Sequence of chain 3.B:
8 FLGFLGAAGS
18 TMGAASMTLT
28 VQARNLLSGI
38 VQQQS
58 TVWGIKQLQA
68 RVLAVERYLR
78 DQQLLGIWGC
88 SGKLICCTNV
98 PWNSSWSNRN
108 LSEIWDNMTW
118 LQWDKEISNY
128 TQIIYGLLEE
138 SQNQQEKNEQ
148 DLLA

Binding-site contacts:
Ligand atom C2 contacts residue ASP57 of chain 3.C at 3.3 Å.
Ligand atom O5 contacts residue ARG110 of chain 3.C at 2.8 Å (salt-bridge).
Ligand atom C7 contacts residue SER17 of chain 3.B at 3.5 Å.
Ligand atom O4 contacts residue ASP57 of chain 3.C at 2.2 Å (salt-bridge).
Ligand atom C7 contacts residue PHE31 of chain 3.C at 3.3 Å (hydrophobic).
Ligand atom C1 contacts residue ASN58 of chain 3.A at 1.4 Å.
Ligand atom O2 contacts residue THR115 of chain 3.C at 3.4 Å.
Ligand atom C2 contacts residue ASN58 of chain 3.A at 2.5 Å.
Ligand atom C4 contacts residue ASP57 of chain 3.C at 3.2 Å.
Ligand atom O3 contacts residue ASP57 of chain 3.C at 3.1 Å (salt-bridge).
Ligand atom C3 contacts residue HIS95 of chain 3.D at 3.4 Å.
Ligand atom N2 contacts residue ASN58 of chain 3.A at 3.0 Å (h-bond).
Ligand atom O7 contacts residue PHE31 of chain 3.C at 2.9 Å (h-bond).
Ligand atom C8 contacts residue ARG110 of chain 3.C at 3.4 Å.
Ligand atom O5 contacts residue ASN58 of chain 3.A at 2.3 Å (h-bond).
Ligand atom O6 contacts residue HIS95 of chain 3.D at 3.4 Å.
Ligand atom O6 contacts residue ARG110 of chain 3.C at 2.4 Å (salt-bridge).
Ligand atom C6 contacts residue ASP111 of chain 3.C at 3.4 Å.
Ligand atom O7 contacts residue SER17 of chain 3.B at 2.8 Å (h-bond).
Ligand atom C3 contacts residue ASP57 of chain 3.C at 3.1 Å.
Ligand atom C6 contacts residue PHE31 of chain 3.C at 3.4 Å (hydrophobic).
Ligand atom O5 contacts residue ASN96 of chain 3.D at 2.9 Å (h-bond).
Ligand atom C8 contacts residue PHE31 of chain 3.C at 3.1 Å (hydrophobic).
Ligand atom C4 contacts residue HIS95 of chain 3.D at 3.1 Å.
Ligand atom O7 contacts residue ASN58 of chain 3.A at 2.9 Å (h-bond).
Ligand atom O4 contacts residue THR115 of chain 3.C at 3.4 Å.
Ligand atom O3 contacts residue HIS95 of chain 3.D at 3.1 Å (h-bond).
Ligand atom C5 contacts residue ARG110 of chain 3.C at 3.2 Å.
Ligand atom O6 contacts residue ASP111 of chain 3.C at 2.6 Å (salt-bridge).
Ligand atom C7 contacts residue HIS33 of chain 3.C at 3.0 Å.
Ligand atom O3 contacts residue HIS33 of chain 3.C at 3.1 Å (h-bond).
Ligand atom C1 contacts residue ASP57 of chain 3.C at 3.1 Å.
Ligand atom O2 contacts residue GLY112 of chain 3.C at 3.4 Å (h-bond).
Ligand atom O6 contacts residue PHE31 of chain 3.C at 3.0 Å (h-bond).
Ligand atom O2 contacts residue HIS95 of chain 3.D at 2.7 Å (h-bond).
Ligand atom C6 contacts residue ASN96 of chain 3.D at 3.2 Å.
Ligand atom N2 contacts residue HIS33 of chain 3.C at 3.2 Å (h-bond).
Ligand atom C7 contacts residue ASN58 of chain 3.A at 3.1 Å.
Ligand atom O7 contacts residue HIS33 of chain 3.C at 3.0 Å (h-bond).
Ligand atom O6 contacts residue ASN96 of chain 3.D at 3.2 Å (h-bond).

This protein binds this small molecule.
Small molecule (SMILES): CC(=O)N[C@H]1[C@H](O[C@H]2[C@H](O)[C@@H](NC(C)=O)CO[C@@H]2CO)O[C@H](CO)[C@@H](O[C@@H]2O[C@H](CO[C@H]3O[C@H](CO[C@H]4O[C@H](CO)[C@@H](O)[C@H](O)[C@@H]4O)[C@@H](O)[C@H](O[C@H]4O[C@H](CO)[C@@H](O)[C@H](O)[C@@H]4O)[C@@H]3O)[C@@H](O)[C@H](O[C@H]3O[C@H](CO)[C@@H](O)[C@H](O)[C@@H]3O)[C@@H]2O)[C@@H]1O

Sequence of chain 3.A:
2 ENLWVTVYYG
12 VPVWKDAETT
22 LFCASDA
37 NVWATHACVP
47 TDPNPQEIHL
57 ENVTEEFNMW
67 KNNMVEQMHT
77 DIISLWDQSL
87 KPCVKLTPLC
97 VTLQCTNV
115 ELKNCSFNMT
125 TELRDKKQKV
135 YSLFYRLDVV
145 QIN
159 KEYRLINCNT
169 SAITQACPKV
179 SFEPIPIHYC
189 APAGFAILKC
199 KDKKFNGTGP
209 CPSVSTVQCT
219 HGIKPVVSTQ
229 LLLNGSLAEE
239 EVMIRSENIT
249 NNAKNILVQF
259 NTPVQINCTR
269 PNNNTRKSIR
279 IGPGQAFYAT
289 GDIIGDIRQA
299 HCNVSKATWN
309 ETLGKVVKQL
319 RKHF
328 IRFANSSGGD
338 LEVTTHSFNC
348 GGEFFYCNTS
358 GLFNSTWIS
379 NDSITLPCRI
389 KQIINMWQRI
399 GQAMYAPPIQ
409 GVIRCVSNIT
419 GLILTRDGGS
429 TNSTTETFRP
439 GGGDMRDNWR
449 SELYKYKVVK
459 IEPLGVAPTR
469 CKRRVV

Sequence of chain 3.C:
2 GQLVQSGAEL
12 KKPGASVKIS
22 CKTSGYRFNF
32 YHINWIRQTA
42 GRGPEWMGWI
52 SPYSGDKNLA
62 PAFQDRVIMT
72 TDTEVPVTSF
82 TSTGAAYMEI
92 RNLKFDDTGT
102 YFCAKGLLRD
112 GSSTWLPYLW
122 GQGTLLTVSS

Sequence of chain 3.D:
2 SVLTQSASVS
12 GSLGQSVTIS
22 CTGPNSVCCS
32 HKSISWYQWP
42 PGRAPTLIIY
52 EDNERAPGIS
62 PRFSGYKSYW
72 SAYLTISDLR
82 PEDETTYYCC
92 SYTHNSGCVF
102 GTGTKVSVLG